This small molecule binds to this protein.
Small molecule (SMILES): CC(=O)N[C@@H]1[C@@H](O)[C@H](O)[C@@H](CO)O[C@H]1O

Sequence of chain 1.A:
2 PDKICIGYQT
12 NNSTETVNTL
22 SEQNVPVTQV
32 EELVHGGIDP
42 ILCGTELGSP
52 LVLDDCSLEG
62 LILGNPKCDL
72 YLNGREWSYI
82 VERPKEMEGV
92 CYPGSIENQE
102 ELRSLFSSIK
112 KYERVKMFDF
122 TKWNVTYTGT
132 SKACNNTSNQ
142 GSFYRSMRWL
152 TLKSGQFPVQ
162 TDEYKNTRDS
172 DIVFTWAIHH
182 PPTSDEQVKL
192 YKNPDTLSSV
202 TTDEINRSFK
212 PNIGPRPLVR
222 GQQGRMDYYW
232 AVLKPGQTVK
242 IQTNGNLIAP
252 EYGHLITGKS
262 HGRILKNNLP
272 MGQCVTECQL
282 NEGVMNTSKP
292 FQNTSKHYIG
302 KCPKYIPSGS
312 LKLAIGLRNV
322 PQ

Binding-site contacts:
Ligand atom C1 contacts residue ASN140 of chain 1.A at 4.5 Å.
Ligand atom O5 contacts residue ASN140 of chain 1.A at 3.5 Å (h-bond).
Ligand atom C7 contacts residue ASN136 of chain 1.A at 3.7 Å.
Ligand atom O7 contacts residue ASN136 of chain 1.A at 4.0 Å.
Ligand atom N2 contacts residue LYS133 of chain 1.A at 3.5 Å (salt-bridge).
Ligand atom O5 contacts residue ASN136 of chain 1.A at 2.4 Å (h-bond).
Ligand atom C2 contacts residue LYS133 of chain 1.A at 4.0 Å.
Ligand atom C7 contacts residue LYS133 of chain 1.A at 4.4 Å.
Ligand atom C4 contacts residue ASN136 of chain 1.A at 4.2 Å.
Ligand atom O6 contacts residue ASN140 of chain 1.A at 2.8 Å (h-bond).
Ligand atom N2 contacts residue ASN136 of chain 1.A at 2.9 Å (h-bond).
Ligand atom C5 contacts residue ASN136 of chain 1.A at 3.7 Å.
Ligand atom C2 contacts residue ASN136 of chain 1.A at 2.5 Å.
Ligand atom C5 contacts residue ASN140 of chain 1.A at 4.4 Å.
Ligand atom C1 contacts residue LYS133 of chain 1.A at 3.4 Å.
Ligand atom C1 contacts residue ASN136 of chain 1.A at 1.4 Å.
Ligand atom C8 contacts residue LYS133 of chain 1.A at 4.5 Å.
Ligand atom C8 contacts residue ARG221 of chain 1.A at 3.8 Å.
Ligand atom C6 contacts residue ASN140 of chain 1.A at 4.0 Å.
Ligand atom C3 contacts residue ASN136 of chain 1.A at 3.8 Å.